Sequence of chain 2.A:
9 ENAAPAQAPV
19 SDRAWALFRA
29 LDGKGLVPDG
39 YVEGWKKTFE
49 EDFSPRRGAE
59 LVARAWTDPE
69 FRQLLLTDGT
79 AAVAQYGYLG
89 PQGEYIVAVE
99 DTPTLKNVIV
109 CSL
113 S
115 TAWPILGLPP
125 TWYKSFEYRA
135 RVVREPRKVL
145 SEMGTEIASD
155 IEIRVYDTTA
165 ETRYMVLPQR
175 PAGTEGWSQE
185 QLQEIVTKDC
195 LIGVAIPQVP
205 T

Sequence of chain 2.B:
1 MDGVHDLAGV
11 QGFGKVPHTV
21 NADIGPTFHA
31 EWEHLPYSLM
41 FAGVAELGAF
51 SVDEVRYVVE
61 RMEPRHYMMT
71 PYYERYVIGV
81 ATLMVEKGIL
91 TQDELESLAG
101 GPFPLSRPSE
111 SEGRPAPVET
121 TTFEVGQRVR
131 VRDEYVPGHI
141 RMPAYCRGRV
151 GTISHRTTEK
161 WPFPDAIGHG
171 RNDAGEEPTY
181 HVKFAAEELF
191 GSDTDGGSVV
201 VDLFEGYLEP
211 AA

Binding-site contacts:
Ligand atom C1 contacts residue ARG56 of chain 2.B at 3.6 Å.
Ligand atom C4 contacts residue MET40 of chain 2.B at 4.0 Å (hydrophobic).
Ligand atom C contacts residue TYR37 of chain 2.B at 3.5 Å (hydrophobic).
Ligand atom C6 contacts residue GLN90 of chain 2.A at 3.9 Å.
Ligand atom C6 contacts residue NO1 of chain 2.G at 3.4 Å.
Ligand atom C4 contacts residue NO1 of chain 2.G at 3.7 Å.
Ligand atom N contacts residue TYR37 of chain 2.B at 3.6 Å.
Ligand atom C3 contacts residue VAL52 of chain 2.B at 4.5 Å (hydrophobic).
Ligand atom C contacts residue MET40 of chain 2.B at 2.6 Å (hydrophobic).
Ligand atom N contacts residue VAL55 of chain 2.B at 4.0 Å.
Ligand atom C5 contacts residue NO1 of chain 2.G at 4.0 Å.
Ligand atom C3 contacts residue VAL55 of chain 2.B at 4.1 Å (hydrophobic).
Ligand atom C2 contacts residue VAL52 of chain 2.B at 3.9 Å (hydrophobic).
Ligand atom C2 contacts residue NO1 of chain 2.G at 3.2 Å.
Ligand atom C5 contacts residue MET40 of chain 2.B at 4.0 Å (hydrophobic).
Ligand atom C1 contacts residue VAL52 of chain 2.B at 3.8 Å (hydrophobic).
Ligand atom C2 contacts residue CSO114 of chain 2.A at 4.3 Å.
Ligand atom C5 contacts residue TRP117 of chain 2.A at 3.6 Å (hydrophobic).
Ligand atom C1 contacts residue NO1 of chain 2.G at 3.6 Å.
Ligand atom C1 contacts residue CSO114 of chain 2.A at 4.2 Å.
Ligand atom C2 contacts residue ARG56 of chain 2.B at 3.7 Å.
Ligand atom C4 contacts residue TYR76 of chain 2.B at 3.6 Å (hydrophobic).
Ligand atom C5 contacts residue TYR37 of chain 2.B at 3.6 Å (hydrophobic).
Ligand atom C3 contacts residue NO1 of chain 2.G at 3.9 Å.
Ligand atom N contacts residue MET40 of chain 2.B at 2.9 Å (h-bond).
Ligand atom N contacts residue TYR76 of chain 2.B at 3.5 Å.
Ligand atom C3 contacts residue MET40 of chain 2.B at 3.8 Å (hydrophobic).
Ligand atom C contacts residue TYR76 of chain 2.B at 3.6 Å (hydrophobic).
Ligand atom C6 contacts residue TRP117 of chain 2.A at 3.5 Å (hydrophobic).
Ligand atom C3 contacts residue ARG56 of chain 2.B at 4.4 Å.
Ligand atom C1 contacts residue GLN90 of chain 2.A at 3.8 Å.
Ligand atom C4 contacts residue TYR37 of chain 2.B at 3.8 Å (hydrophobic).
Ligand atom C contacts residue PRO36 of chain 2.B at 4.4 Å (hydrophobic).
Ligand atom C contacts residue VAL55 of chain 2.B at 3.8 Å (hydrophobic).
Ligand atom C4 contacts residue TYR72 of chain 2.B at 4.2 Å (hydrophobic).
Ligand atom C3 contacts residue TYR76 of chain 2.B at 3.9 Å (hydrophobic).
Ligand atom C2 contacts residue CSD112 of chain 2.A at 4.2 Å.

The small molecule below binds the protein below.
Small molecule (SMILES): [C-]#[N+]C1CCCCC1